Binding-site contacts:
Ligand atom O3 contacts residue PHE128 of chain 2.A at 3.8 Å.
Ligand atom C5 contacts residue LEU214 of chain 2.A at 4.1 Å (hydrophobic).
Ligand atom O4 contacts residue ASP88 of chain 2.A at 2.6 Å (salt-bridge).
Ligand atom O6 contacts residue ILE216 of chain 2.A at 3.8 Å.
Ligand atom C2 contacts residue ALA105 of chain 2.A at 4.3 Å (hydrophobic).
Ligand atom O5 contacts residue ASP215 of chain 2.A at 4.0 Å.
Ligand atom O6 contacts residue ASP215 of chain 2.A at 2.5 Å (salt-bridge).
Ligand atom O5 contacts residue LEU214 of chain 2.A at 3.2 Å.
Ligand atom C8 contacts residue ASP215 of chain 2.A at 4.3 Å.
Ligand atom C4 contacts residue LEU214 of chain 2.A at 4.1 Å (hydrophobic).
Ligand atom C2 contacts residue LEU214 of chain 2.A at 4.0 Å (hydrophobic).
Ligand atom C5 contacts residue ASP215 of chain 2.A at 4.2 Å.
Ligand atom C3 contacts residue PHE128 of chain 2.A at 3.5 Å (hydrophobic).
Ligand atom O4 contacts residue ALA105 of chain 2.A at 4.0 Å.
Ligand atom C3 contacts residue ASP88 of chain 2.A at 3.7 Å.
Ligand atom C4 contacts residue ASP88 of chain 2.A at 3.5 Å.
Ligand atom O7 contacts residue ASP215 of chain 2.A at 3.5 Å (salt-bridge).
Ligand atom C3 contacts residue ASP215 of chain 2.A at 4.2 Å.
Ligand atom O3 contacts residue ASP215 of chain 2.A at 3.2 Å (salt-bridge).
Ligand atom C6 contacts residue ASP215 of chain 2.A at 3.0 Å.
Ligand atom C7 contacts residue ASP215 of chain 2.A at 3.7 Å.
Ligand atom N2 contacts residue ASP215 of chain 2.A at 4.2 Å.
Ligand atom C5 contacts residue PHE128 of chain 2.A at 3.9 Å (hydrophobic).
Ligand atom O4 contacts residue LEU214 of chain 2.A at 2.8 Å (h-bond).
Ligand atom O4 contacts residue GLY213 of chain 2.A at 3.6 Å.
Ligand atom O2 contacts residue ASN130 of chain 2.A at 3.7 Å.
Ligand atom C4 contacts residue ALA87 of chain 2.A at 4.4 Å (hydrophobic).
Ligand atom C3 contacts residue ASN130 of chain 2.A at 3.4 Å.
Ligand atom C6 contacts residue GLY213 of chain 2.A at 4.4 Å.
Ligand atom O3 contacts residue GLY106 of chain 2.A at 3.2 Å (h-bond).
Ligand atom C6 contacts residue ILE216 of chain 2.A at 4.0 Å (hydrophobic).
Ligand atom C2 contacts residue ASN130 of chain 2.A at 4.2 Å.
Ligand atom O3 contacts residue ASP88 of chain 2.A at 2.7 Å (salt-bridge).
Ligand atom C1 contacts residue LEU214 of chain 2.A at 3.9 Å (hydrophobic).
Ligand atom C6 contacts residue LEU214 of chain 2.A at 3.7 Å (hydrophobic).
Ligand atom O3 contacts residue ASN130 of chain 2.A at 3.0 Å (h-bond).
Ligand atom C4 contacts residue PHE128 of chain 2.A at 3.6 Å (hydrophobic).
Ligand atom O4 contacts residue ALA87 of chain 2.A at 4.0 Å.
Ligand atom O4 contacts residue LEU214 of chain 2.A at 3.6 Å.
Ligand atom O3 contacts residue ALA105 of chain 2.A at 3.9 Å.

A protein and the small-molecule ligand that binds it are described below.
Small molecule (SMILES): CC(=O)N[C@H]1CO[C@H](CO)[C@@H](O[C@@H]2O[C@H](CO)[C@H](O)[C@H](O)[C@H]2O)[C@@H]1O

Sequence of chain 2.A:
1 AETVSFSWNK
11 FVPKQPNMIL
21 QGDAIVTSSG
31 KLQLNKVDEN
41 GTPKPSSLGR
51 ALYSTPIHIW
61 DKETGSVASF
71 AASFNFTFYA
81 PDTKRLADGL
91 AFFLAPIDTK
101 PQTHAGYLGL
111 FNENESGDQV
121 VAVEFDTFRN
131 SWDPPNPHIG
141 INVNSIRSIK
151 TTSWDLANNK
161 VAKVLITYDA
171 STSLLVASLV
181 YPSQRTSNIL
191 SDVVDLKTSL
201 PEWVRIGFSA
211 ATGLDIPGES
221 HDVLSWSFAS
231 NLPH